A protein and the small-molecule ligand that binds it are described below.
Small molecule (SMILES): CC(=O)N[C@@H]1[C@@H](O)[C@H](O)[C@@H](CO)O[C@H]1O

Sequence of chain 1.B:
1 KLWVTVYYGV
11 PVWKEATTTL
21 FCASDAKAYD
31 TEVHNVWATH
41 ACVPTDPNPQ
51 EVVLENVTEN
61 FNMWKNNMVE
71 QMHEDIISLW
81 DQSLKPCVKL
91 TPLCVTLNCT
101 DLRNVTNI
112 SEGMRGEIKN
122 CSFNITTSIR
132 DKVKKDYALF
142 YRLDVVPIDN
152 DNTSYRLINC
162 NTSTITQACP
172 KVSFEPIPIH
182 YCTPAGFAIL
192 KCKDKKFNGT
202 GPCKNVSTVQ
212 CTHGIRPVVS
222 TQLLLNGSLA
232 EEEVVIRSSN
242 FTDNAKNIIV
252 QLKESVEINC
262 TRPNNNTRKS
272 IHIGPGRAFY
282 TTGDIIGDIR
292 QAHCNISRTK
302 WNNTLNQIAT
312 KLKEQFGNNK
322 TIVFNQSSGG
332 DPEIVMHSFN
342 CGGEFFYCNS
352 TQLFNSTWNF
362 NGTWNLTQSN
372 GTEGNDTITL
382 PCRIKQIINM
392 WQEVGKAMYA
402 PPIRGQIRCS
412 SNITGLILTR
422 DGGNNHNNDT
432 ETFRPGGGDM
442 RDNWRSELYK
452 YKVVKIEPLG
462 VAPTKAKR

Binding-site contacts:
Ligand atom N2 contacts residue ASN125 of chain 1.B at 2.9 Å (h-bond).
Ligand atom C8 contacts residue SER123 of chain 1.B at 3.8 Å.
Ligand atom C7 contacts residue ASN125 of chain 1.B at 3.8 Å.
Ligand atom C7 contacts residue ASN98 of chain 1.B at 4.5 Å.
Ligand atom C3 contacts residue LYS136 of chain 1.B at 3.7 Å.
Ligand atom C4 contacts residue ASN125 of chain 1.B at 4.3 Å.
Ligand atom O4 contacts residue LYS136 of chain 1.B at 3.7 Å.
Ligand atom C3 contacts residue ASN125 of chain 1.B at 3.9 Å.
Ligand atom C4 contacts residue LYS136 of chain 1.B at 3.9 Å.
Ligand atom C1 contacts residue LYS136 of chain 1.B at 4.2 Å.
Ligand atom N2 contacts residue LYS136 of chain 1.B at 4.4 Å.
Ligand atom O7 contacts residue ASN98 of chain 1.B at 4.1 Å.
Ligand atom C8 contacts residue PHE124 of chain 1.B at 4.0 Å (hydrophobic).
Ligand atom C8 contacts residue ASN125 of chain 1.B at 4.0 Å.
Ligand atom O5 contacts residue ASN125 of chain 1.B at 2.4 Å (h-bond).
Ligand atom O3 contacts residue NAG1 of chain 1.I at 4.1 Å.
Ligand atom O7 contacts residue NAG1 of chain 1.I at 3.3 Å.
Ligand atom C5 contacts residue ASN125 of chain 1.B at 3.7 Å.
Ligand atom C5 contacts residue LYS136 of chain 1.B at 3.8 Å.
Ligand atom C2 contacts residue ASN125 of chain 1.B at 2.7 Å.
Ligand atom C8 contacts residue ASN98 of chain 1.B at 3.9 Å.
Ligand atom C1 contacts residue ASN125 of chain 1.B at 1.5 Å.
Ligand atom C7 contacts residue NAG1 of chain 1.I at 4.5 Å.